This small molecule binds to this protein.
Small molecule (SMILES): O=C(O)c1ccc(C(=O)NCCO)cc1

Binding-site contacts:
Ligand atom C4 contacts residue ALA199 of chain 1.F at 4.3 Å (hydrophobic).
Ligand atom C4 contacts residue VAL55 of chain 1.F at 4.3 Å (hydrophobic).
Ligand atom CB contacts residue ALA199 of chain 1.F at 4.1 Å (hydrophobic).
Ligand atom O9 contacts residue VAL55 of chain 1.F at 4.0 Å.
Ligand atom O9 contacts residue MET54 of chain 1.F at 4.2 Å.
Ligand atom C6 contacts residue PRO57 of chain 1.F at 3.9 Å (hydrophobic).
Ligand atom O1A contacts residue PRO57 of chain 1.F at 3.7 Å.
Ligand atom O9 contacts residue ARG203 of chain 1.F at 3.7 Å.
Ligand atom C8 contacts residue ALA199 of chain 1.F at 4.2 Å (hydrophobic).
Ligand atom C6 contacts residue VAL55 of chain 1.F at 4.0 Å (hydrophobic).
Ligand atom N1B contacts residue ALA199 of chain 1.F at 3.5 Å.
Ligand atom C5 contacts residue VAL55 of chain 1.F at 3.3 Å (hydrophobic).
Ligand atom C8 contacts residue MET54 of chain 1.F at 4.3 Å (hydrophobic).
Ligand atom C5 contacts residue ALA199 of chain 1.F at 4.4 Å (hydrophobic).
Ligand atom N1B contacts residue MET54 of chain 1.F at 4.5 Å.
Ligand atom O9 contacts residue ASP53 of chain 1.F at 4.3 Å.
Ligand atom C6 contacts residue TRP56 of chain 1.F at 4.2 Å (hydrophobic).
Ligand atom N1B contacts residue VAL55 of chain 1.F at 3.6 Å.
Ligand atom C7 contacts residue ALA199 of chain 1.F at 4.2 Å (hydrophobic).
Ligand atom CA contacts residue PRO57 of chain 1.F at 4.2 Å (hydrophobic).
Ligand atom C1 contacts residue PRO57 of chain 1.F at 4.3 Å (hydrophobic).
Ligand atom O2B contacts residue ALA202 of chain 1.F at 4.4 Å.
Ligand atom CB contacts residue VAL55 of chain 1.F at 4.4 Å (hydrophobic).
Ligand atom C7 contacts residue VAL55 of chain 1.F at 3.1 Å (hydrophobic).
Ligand atom C8 contacts residue VAL55 of chain 1.F at 4.5 Å (hydrophobic).
Ligand atom C5 contacts residue PRO57 of chain 1.F at 4.4 Å (hydrophobic).
Ligand atom C8 contacts residue ARG203 of chain 1.F at 3.7 Å.
Ligand atom C7 contacts residue MET54 of chain 1.F at 4.1 Å (hydrophobic).

Sequence of chain 1.F:
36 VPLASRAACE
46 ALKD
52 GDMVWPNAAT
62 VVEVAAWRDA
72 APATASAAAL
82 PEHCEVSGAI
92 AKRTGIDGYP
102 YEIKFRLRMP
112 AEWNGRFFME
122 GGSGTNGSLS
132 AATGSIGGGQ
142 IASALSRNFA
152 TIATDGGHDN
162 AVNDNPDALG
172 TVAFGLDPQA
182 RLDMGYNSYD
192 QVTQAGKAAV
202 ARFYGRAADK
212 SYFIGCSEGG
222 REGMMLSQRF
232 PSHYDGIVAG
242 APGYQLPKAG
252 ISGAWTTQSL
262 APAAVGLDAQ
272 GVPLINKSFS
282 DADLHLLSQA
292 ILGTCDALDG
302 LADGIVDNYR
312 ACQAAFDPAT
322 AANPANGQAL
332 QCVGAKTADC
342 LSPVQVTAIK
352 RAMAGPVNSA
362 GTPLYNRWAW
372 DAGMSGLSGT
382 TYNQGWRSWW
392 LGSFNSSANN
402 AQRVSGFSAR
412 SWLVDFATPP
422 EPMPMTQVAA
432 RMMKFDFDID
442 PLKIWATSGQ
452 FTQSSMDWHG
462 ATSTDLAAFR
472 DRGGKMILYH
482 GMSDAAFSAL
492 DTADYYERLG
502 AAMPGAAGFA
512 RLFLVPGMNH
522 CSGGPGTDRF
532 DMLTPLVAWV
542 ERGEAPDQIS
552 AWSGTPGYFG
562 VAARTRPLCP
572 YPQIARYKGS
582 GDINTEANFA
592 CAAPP